This protein binds this small molecule.
Small molecule (SMILES): CC(=O)C(=O)O

Binding-site contacts:
Ligand atom CA contacts residue MN1 of chain 2.H at 2.9 Å.
Ligand atom CA contacts residue GLY174 of chain 2.B at 3.6 Å.
Ligand atom CB contacts residue LEU214 of chain 2.B at 3.7 Å (hydrophobic).
Ligand atom C contacts residue ALA176 of chain 2.B at 3.6 Å (hydrophobic).
Ligand atom CA contacts residue ARG72 of chain 2.B at 3.8 Å.
Ligand atom O3 contacts residue MN1 of chain 2.H at 2.1 Å.
Ligand atom CA contacts residue PHE172 of chain 2.B at 4.2 Å (hydrophobic).
Ligand atom CB contacts residue MN1 of chain 2.H at 4.3 Å.
Ligand atom O contacts residue GLY174 of chain 2.B at 3.4 Å.
Ligand atom OXT contacts residue ASP177 of chain 2.B at 4.1 Å.
Ligand atom O3 contacts residue GLN149 of chain 2.B at 3.1 Å (h-bond).
Ligand atom O3 contacts residue GLU151 of chain 2.B at 3.2 Å (salt-bridge).
Ligand atom O3 contacts residue PHE172 of chain 2.B at 4.2 Å.
Ligand atom O3 contacts residue ARG72 of chain 2.B at 2.9 Å (salt-bridge).
Ligand atom O contacts residue PRO175 of chain 2.B at 4.0 Å.
Ligand atom C contacts residue ASP177 of chain 2.B at 4.0 Å.
Ligand atom C contacts residue PRO175 of chain 2.B at 3.7 Å (hydrophobic).
Ligand atom O contacts residue VAL120 of chain 2.A at 4.3 Å.
Ligand atom C contacts residue GLY174 of chain 2.B at 3.2 Å.
Ligand atom CA contacts residue GLN149 of chain 2.B at 3.9 Å.
Ligand atom OXT contacts residue ALA176 of chain 2.B at 2.8 Å (h-bond).
Ligand atom C contacts residue MN1 of chain 2.H at 2.9 Å.
Ligand atom CB contacts residue TRP21 of chain 2.B at 4.2 Å (hydrophobic).
Ligand atom O contacts residue GLU151 of chain 2.B at 3.1 Å (salt-bridge).
Ligand atom CB contacts residue ARG72 of chain 2.B at 4.0 Å.
Ligand atom O contacts residue ALA176 of chain 2.B at 3.5 Å (h-bond).
Ligand atom O contacts residue MN1 of chain 2.H at 2.2 Å.
Ligand atom O3 contacts residue ASP177 of chain 2.B at 4.2 Å.
Ligand atom O contacts residue ASP177 of chain 2.B at 3.0 Å (salt-bridge).
Ligand atom C contacts residue GLU151 of chain 2.B at 3.9 Å.
Ligand atom OXT contacts residue PRO175 of chain 2.B at 3.1 Å (h-bond).
Ligand atom CB contacts residue GLY174 of chain 2.B at 4.2 Å.
Ligand atom CB contacts residue PHE172 of chain 2.B at 3.6 Å (hydrophobic).
Ligand atom OXT contacts residue GLY174 of chain 2.B at 3.2 Å.
Ligand atom OXT contacts residue MN1 of chain 2.H at 4.2 Å.
Ligand atom CA contacts residue GLU151 of chain 2.B at 3.9 Å.
Ligand atom O3 contacts residue GLY174 of chain 2.B at 4.0 Å.

Sequence of chain 2.B:
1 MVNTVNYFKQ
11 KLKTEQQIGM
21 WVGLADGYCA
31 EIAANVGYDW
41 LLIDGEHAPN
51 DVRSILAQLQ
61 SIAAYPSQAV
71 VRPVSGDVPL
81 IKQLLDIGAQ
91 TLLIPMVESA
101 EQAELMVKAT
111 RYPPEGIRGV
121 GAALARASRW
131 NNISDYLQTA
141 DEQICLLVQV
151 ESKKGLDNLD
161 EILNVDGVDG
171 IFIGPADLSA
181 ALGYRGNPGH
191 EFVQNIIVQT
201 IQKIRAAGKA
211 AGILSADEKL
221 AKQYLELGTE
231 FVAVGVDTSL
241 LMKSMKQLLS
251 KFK

Sequence of chain 2.A:
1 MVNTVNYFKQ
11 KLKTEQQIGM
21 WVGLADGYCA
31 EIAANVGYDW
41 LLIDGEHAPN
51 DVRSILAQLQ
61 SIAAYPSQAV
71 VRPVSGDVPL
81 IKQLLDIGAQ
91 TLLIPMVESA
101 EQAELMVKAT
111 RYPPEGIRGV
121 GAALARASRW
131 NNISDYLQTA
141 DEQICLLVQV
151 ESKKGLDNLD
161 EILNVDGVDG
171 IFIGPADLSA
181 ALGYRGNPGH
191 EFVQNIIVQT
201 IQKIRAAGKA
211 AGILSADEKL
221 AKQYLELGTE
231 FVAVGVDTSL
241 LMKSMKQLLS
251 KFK